Binding-site contacts:
Ligand atom C4 contacts residue ASN154 of chain 12.B at 4.2 Å.
Ligand atom N2 contacts residue ASN154 of chain 12.B at 2.9 Å (h-bond).
Ligand atom C2 contacts residue ASN154 of chain 12.B at 2.4 Å.
Ligand atom C5 contacts residue HIS104 of chain 12.A at 3.1 Å.
Ligand atom C8 contacts residue HIS104 of chain 12.A at 4.0 Å.
Ligand atom C6 contacts residue HIS104 of chain 12.A at 3.2 Å.
Ligand atom C3 contacts residue ASN154 of chain 12.B at 3.8 Å.
Ligand atom O7 contacts residue ASN154 of chain 12.B at 3.3 Å (h-bond).
Ligand atom C5 contacts residue ASN154 of chain 12.B at 3.7 Å.
Ligand atom O5 contacts residue ASN154 of chain 12.B at 2.4 Å (h-bond).
Ligand atom C1 contacts residue ASN154 of chain 12.B at 1.4 Å.
Ligand atom C1 contacts residue HIS104 of chain 12.A at 3.2 Å.
Ligand atom C4 contacts residue HIS104 of chain 12.A at 4.4 Å.
Ligand atom O5 contacts residue HIS104 of chain 12.A at 3.0 Å (h-bond).
Ligand atom C7 contacts residue ASN154 of chain 12.B at 3.3 Å.
Ligand atom C8 contacts residue ASN154 of chain 12.B at 3.4 Å.

Sequence of chain 12.B:
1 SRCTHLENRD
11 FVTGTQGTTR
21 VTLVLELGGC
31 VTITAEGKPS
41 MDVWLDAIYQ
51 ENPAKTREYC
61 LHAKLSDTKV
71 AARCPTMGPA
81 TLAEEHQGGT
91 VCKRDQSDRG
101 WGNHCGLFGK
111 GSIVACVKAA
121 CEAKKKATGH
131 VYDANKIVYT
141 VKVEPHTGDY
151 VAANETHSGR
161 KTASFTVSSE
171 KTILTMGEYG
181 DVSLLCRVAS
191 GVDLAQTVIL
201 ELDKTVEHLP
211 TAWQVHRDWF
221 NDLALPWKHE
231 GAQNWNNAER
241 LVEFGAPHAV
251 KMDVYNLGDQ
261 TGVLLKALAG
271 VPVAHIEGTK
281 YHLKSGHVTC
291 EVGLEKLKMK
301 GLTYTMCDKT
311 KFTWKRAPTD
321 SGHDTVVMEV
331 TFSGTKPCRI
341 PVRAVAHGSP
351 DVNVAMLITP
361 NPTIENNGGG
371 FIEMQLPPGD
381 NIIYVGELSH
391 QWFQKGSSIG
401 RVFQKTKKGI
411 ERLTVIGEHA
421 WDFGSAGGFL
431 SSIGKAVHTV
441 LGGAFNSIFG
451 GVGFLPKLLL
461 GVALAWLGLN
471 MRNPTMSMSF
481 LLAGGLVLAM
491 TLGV

The protein below binds the small molecule below.
Small molecule (SMILES): CC(=O)N[C@H]1[C@H](O[C@H]2[C@H](O)[C@@H](NC(C)=O)CO[C@@H]2CO[C@@H]2O[C@@H](C)[C@@H](O)[C@@H](O)[C@@H]2O)O[C@H](CO)[C@@H](O)[C@@H]1O

Sequence of chain 12.A:
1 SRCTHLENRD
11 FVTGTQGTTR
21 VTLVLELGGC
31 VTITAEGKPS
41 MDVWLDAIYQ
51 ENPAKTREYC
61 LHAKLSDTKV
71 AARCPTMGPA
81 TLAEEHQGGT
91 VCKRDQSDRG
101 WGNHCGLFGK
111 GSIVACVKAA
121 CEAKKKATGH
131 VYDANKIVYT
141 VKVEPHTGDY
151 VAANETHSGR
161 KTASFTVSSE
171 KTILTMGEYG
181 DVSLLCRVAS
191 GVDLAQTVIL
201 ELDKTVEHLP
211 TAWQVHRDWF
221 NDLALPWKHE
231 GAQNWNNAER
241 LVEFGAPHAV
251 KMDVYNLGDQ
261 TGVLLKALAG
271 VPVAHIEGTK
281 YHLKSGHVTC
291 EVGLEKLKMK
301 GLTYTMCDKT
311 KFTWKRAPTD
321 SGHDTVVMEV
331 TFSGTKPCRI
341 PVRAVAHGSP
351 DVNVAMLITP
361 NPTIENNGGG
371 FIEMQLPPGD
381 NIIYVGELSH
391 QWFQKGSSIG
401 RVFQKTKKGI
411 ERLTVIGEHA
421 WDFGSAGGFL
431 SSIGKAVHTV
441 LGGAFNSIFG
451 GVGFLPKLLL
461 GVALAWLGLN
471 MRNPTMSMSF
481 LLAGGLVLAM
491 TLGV